Sequence of chain 1.H:
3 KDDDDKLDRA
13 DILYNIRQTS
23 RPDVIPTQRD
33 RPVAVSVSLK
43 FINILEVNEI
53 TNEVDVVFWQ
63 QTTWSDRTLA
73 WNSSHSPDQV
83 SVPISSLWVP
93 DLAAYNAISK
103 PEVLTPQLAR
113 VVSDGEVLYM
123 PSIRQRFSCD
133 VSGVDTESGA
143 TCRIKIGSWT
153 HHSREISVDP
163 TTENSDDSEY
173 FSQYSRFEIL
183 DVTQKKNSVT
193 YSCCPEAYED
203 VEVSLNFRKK

Sequence of chain 1.G:
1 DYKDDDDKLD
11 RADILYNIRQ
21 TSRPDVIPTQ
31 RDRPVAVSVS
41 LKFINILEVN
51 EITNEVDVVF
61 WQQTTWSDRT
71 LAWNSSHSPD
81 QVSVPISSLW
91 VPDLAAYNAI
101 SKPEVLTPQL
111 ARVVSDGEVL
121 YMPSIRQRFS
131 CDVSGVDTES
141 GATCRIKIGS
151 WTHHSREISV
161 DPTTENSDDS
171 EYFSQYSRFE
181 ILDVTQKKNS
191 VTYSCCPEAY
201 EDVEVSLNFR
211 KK

This small molecule binds to this protein.
Small molecule (SMILES): COc1ccccc1-c1cc(N(Cc2ccccn2)Cc2ccccn2)nc(N)n1

Binding-site contacts:
Ligand atom C20 contacts residue TRP151 of chain 1.G at 3.5 Å (hydrophobic).
Ligand atom C21 contacts residue MET122 of chain 1.H at 3.8 Å (hydrophobic).
Ligand atom N05 contacts residue MET122 of chain 1.H at 3.6 Å.
Ligand atom C02 contacts residue GLN63 of chain 1.H at 3.4 Å.
Ligand atom C09 contacts residue CYS195 of chain 1.G at 3.5 Å (hydrophobic).
Ligand atom C18 contacts residue TYR200 of chain 1.G at 3.3 Å (hydrophobic).
Ligand atom C06 contacts residue LEU120 of chain 1.H at 3.7 Å (hydrophobic).
Ligand atom C13 contacts residue TYR200 of chain 1.G at 3.8 Å (hydrophobic).
Ligand atom N01 contacts residue MET122 of chain 1.H at 3.3 Å (h-bond).
Ligand atom C01 contacts residue GLN63 of chain 1.H at 3.4 Å.
Ligand atom C01 contacts residue CYS195 of chain 1.G at 3.8 Å (hydrophobic).
Ligand atom C05 contacts residue THR64 of chain 1.H at 3.5 Å.
Ligand atom C22 contacts residue LEU120 of chain 1.H at 3.1 Å (hydrophobic).
Ligand atom N06 contacts residue TRP151 of chain 1.G at 3.3 Å (h-bond).
Ligand atom C08 contacts residue GLN63 of chain 1.H at 3.6 Å.
Ligand atom N01 contacts residue GLN63 of chain 1.H at 2.8 Å (h-bond).
Ligand atom N01 contacts residue CYS195 of chain 1.G at 3.5 Å (h-bond).
Ligand atom N03 contacts residue MET122 of chain 1.H at 3.6 Å.
Ligand atom N01 contacts residue CYS196 of chain 1.G at 3.8 Å.
Ligand atom C17 contacts residue MET122 of chain 1.H at 3.5 Å (hydrophobic).
Ligand atom C03 contacts residue GLN63 of chain 1.H at 3.5 Å.
Ligand atom N05 contacts residue TRP151 of chain 1.G at 3.2 Å (h-bond).
Ligand atom C12 contacts residue TYR200 of chain 1.G at 3.2 Å (hydrophobic).
Ligand atom C10 contacts residue CYS196 of chain 1.G at 3.8 Å (hydrophobic).
Ligand atom C09 contacts residue CYS196 of chain 1.G at 3.6 Å (hydrophobic).
Ligand atom O01 contacts residue GLN63 of chain 1.H at 2.9 Å (h-bond).
Ligand atom N02 contacts residue TYR172 of chain 1.H at 3.6 Å (h-bond).
Ligand atom C15 contacts residue TYR193 of chain 1.G at 3.7 Å (hydrophobic).
Ligand atom C08 contacts residue MET122 of chain 1.H at 3.5 Å (hydrophobic).
Ligand atom N02 contacts residue GLN63 of chain 1.H at 3.5 Å (h-bond).
Ligand atom O01 contacts residue CYS195 of chain 1.G at 3.3 Å (h-bond).
Ligand atom C07 contacts residue GLN63 of chain 1.H at 3.7 Å.
Ligand atom C09 contacts residue GLN63 of chain 1.H at 3.6 Å.
Ligand atom C17 contacts residue TRP151 of chain 1.G at 3.2 Å (hydrophobic).
Ligand atom C06 contacts residue THR64 of chain 1.H at 3.7 Å.
Ligand atom C05 contacts residue LEU120 of chain 1.H at 3.7 Å (hydrophobic).
Ligand atom N02 contacts residue CYS195 of chain 1.G at 3.6 Å (h-bond).
Ligand atom C09 contacts residue MET122 of chain 1.H at 3.5 Å (hydrophobic).
Ligand atom N03 contacts residue CYS196 of chain 1.G at 3.6 Å.
Ligand atom C05 contacts residue TYR121 of chain 1.H at 3.8 Å (hydrophobic).